Sequence of chain 1.A:
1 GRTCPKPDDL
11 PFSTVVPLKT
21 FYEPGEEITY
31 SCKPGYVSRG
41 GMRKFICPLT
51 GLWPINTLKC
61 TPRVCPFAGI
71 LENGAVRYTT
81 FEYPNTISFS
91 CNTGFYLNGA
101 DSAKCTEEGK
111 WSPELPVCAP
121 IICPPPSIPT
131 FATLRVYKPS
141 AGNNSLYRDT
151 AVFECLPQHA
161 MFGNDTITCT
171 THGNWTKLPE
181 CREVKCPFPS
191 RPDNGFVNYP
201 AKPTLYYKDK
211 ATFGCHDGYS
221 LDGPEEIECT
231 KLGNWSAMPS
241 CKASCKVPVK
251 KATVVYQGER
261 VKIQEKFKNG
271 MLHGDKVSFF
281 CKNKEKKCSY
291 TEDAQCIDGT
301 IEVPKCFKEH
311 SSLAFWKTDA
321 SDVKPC

Binding-site contacts:
Ligand atom C4 contacts residue ASN143 of chain 1.A at 4.2 Å.
Ligand atom C3 contacts residue ASN143 of chain 1.A at 3.7 Å.
Ligand atom C7 contacts residue ASN143 of chain 1.A at 3.5 Å.
Ligand atom C1 contacts residue ASN143 of chain 1.A at 1.3 Å.
Ligand atom C2 contacts residue ASN143 of chain 1.A at 2.4 Å.
Ligand atom O7 contacts residue ASN143 of chain 1.A at 3.8 Å.
Ligand atom O5 contacts residue ASN143 of chain 1.A at 2.3 Å (h-bond).
Ligand atom C5 contacts residue ASN143 of chain 1.A at 3.5 Å.
Ligand atom N2 contacts residue ASN143 of chain 1.A at 2.8 Å (h-bond).
Ligand atom C8 contacts residue ASN143 of chain 1.A at 3.9 Å.

A protein and the small-molecule ligand that binds it are described below.
Small molecule (SMILES): CC(=O)N[C@H]1[C@H](O[C@@H]2[C@@H](O[C@@H]3[C@H](O)[C@H](O[C@H]4[C@H](O)[C@@H](NC(C)=O)[C@H](O[C@H]5[C@H](O)[C@@H](NC(C)=O)CO[C@@H]5CO)O[C@@H]4CO)O[C@H](CO[C@H]4O[C@H](CO)[C@@H](O)[C@H](O)[C@@H]4O[C@@H]4O[C@H](CO)[C@@H](O)[C@H](O)[C@H]4NC(C)=O)[C@H]3O)O[C@H](CO)[C@@H](O)[C@@H]2O)O[C@H](CO)[C@@H](O[C@H]2O[C@H](CO)[C@@H](O)[C@H](O)[C@@H]2O)[C@@H]1O